Sequence of chain 1.B:
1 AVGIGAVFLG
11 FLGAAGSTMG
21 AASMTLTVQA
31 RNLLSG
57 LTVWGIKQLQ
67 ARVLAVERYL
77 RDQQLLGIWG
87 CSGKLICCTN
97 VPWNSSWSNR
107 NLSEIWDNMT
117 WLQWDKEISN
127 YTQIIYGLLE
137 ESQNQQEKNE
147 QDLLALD

Binding-site contacts:
Ligand atom O7 contacts residue TYR127 of chain 1.B at 4.3 Å.
Ligand atom C3 contacts residue ASN126 of chain 1.B at 3.8 Å.
Ligand atom O5 contacts residue ASN126 of chain 1.B at 2.4 Å (h-bond).
Ligand atom C8 contacts residue GLU123 of chain 1.B at 3.3 Å.
Ligand atom C2 contacts residue ASN126 of chain 1.B at 2.5 Å.
Ligand atom C4 contacts residue ASN126 of chain 1.B at 4.2 Å.
Ligand atom C5 contacts residue ASN126 of chain 1.B at 3.7 Å.
Ligand atom C7 contacts residue ASN126 of chain 1.B at 3.5 Å.
Ligand atom N2 contacts residue ASN126 of chain 1.B at 2.9 Å (h-bond).
Ligand atom C1 contacts residue ASN126 of chain 1.B at 1.4 Å.
Ligand atom O7 contacts residue ASN126 of chain 1.B at 3.8 Å.
Ligand atom O6 contacts residue ASN126 of chain 1.B at 4.5 Å.
Ligand atom C7 contacts residue GLU123 of chain 1.B at 4.2 Å.
Ligand atom C8 contacts residue LYS122 of chain 1.B at 3.9 Å.

This protein binds this small molecule.
Small molecule (SMILES): CC(=O)N[C@@H]1[C@@H](O)[C@H](O)[C@@H](CO)O[C@H]1O